Binding-site contacts:
Ligand atom O2D contacts residue SER21 of chain 1.B at 2.3 Å (h-bond).
Ligand atom O4B contacts residue SER126 of chain 1.B at 3.3 Å.
Ligand atom O2B contacts residue PHE87 of chain 1.B at 3.4 Å.
Ligand atom O2C contacts residue LYS20 of chain 1.B at 2.4 Å (salt-bridge).
Ligand atom N6A contacts residue CYS297 of chain 1.B at 3.5 Å (h-bond).
Ligand atom O1D contacts residue GLY17 of chain 1.B at 3.0 Å.
Ligand atom O1D contacts residue ILE18 of chain 1.B at 2.5 Å (h-bond).
Ligand atom N3B contacts residue PHE130 of chain 1.B at 3.1 Å.
Ligand atom O4B contacts residue GLN84 of chain 1.B at 3.0 Å (h-bond).
Ligand atom O4F contacts residue ARG174 of chain 1.B at 3.4 Å.
Ligand atom O1A contacts residue TRP47 of chain 1.B at 3.3 Å.
Ligand atom PA contacts residue GLU42 of chain 1.B at 3.4 Å.
Ligand atom O3C contacts residue GLY17 of chain 1.B at 3.1 Å (h-bond).
Ligand atom O1A contacts residue GLU42 of chain 1.B at 2.8 Å (salt-bridge).
Ligand atom C8A contacts residue GLY19 of chain 1.B at 3.4 Å.
Ligand atom O1D contacts residue GLY19 of chain 1.B at 2.3 Å (h-bond).
Ligand atom N6A contacts residue PRO294 of chain 1.B at 3.2 Å (h-bond).
Ligand atom O3C contacts residue LYS20 of chain 1.B at 3.5 Å (salt-bridge).
Ligand atom N3B contacts residue GLN84 of chain 1.B at 3.1 Å (h-bond).
Ligand atom C4A contacts residue ARG174 of chain 1.B at 3.5 Å.
Ligand atom O2E contacts residue THR22 of chain 1.B at 3.0 Å (h-bond).
Ligand atom O1C contacts residue SER21 of chain 1.B at 3.0 Å (h-bond).
Ligand atom O5F contacts residue GLY19 of chain 1.B at 3.4 Å (h-bond).
Ligand atom O2E contacts residue SER21 of chain 1.B at 3.4 Å (h-bond).
Ligand atom N6A contacts residue THR293 of chain 1.B at 3.4 Å.
Ligand atom O2D contacts residue LYS20 of chain 1.B at 2.9 Å (salt-bridge).
Ligand atom C6A contacts residue ARG174 of chain 1.B at 3.3 Å.
Ligand atom C2A contacts residue ARG174 of chain 1.B at 3.4 Å.
Ligand atom N3A contacts residue ARG174 of chain 1.B at 3.2 Å (salt-bridge).
Ligand atom C2B contacts residue PHE130 of chain 1.B at 3.3 Å (hydrophobic).
Ligand atom O1D contacts residue LYS20 of chain 1.B at 3.3 Å (salt-bridge).
Ligand atom PC contacts residue LYS20 of chain 1.B at 3.4 Å.
Ligand atom O2A contacts residue GLU42 of chain 1.B at 3.0 Å (salt-bridge).
Ligand atom O2E contacts residue GLY19 of chain 1.B at 3.1 Å.
Ligand atom O1B contacts residue ARG178 of chain 1.B at 3.3 Å (salt-bridge).
Ligand atom N6A contacts residue GLY292 of chain 1.B at 3.0 Å (h-bond).
Ligand atom N1A contacts residue ARG174 of chain 1.B at 3.0 Å (salt-bridge).
Ligand atom O4B contacts residue PHE130 of chain 1.B at 3.5 Å.
Ligand atom O2C contacts residue GLU42 of chain 1.B at 2.8 Å (salt-bridge).
Ligand atom C4B contacts residue PHE130 of chain 1.B at 3.4 Å (hydrophobic).

The small molecule below binds the protein below.
Small molecule (SMILES): Cc1cn([C@H]2C[C@H](O)[C@@H](CO[P](=O)(O)O[P](=O)(O)O[P](=O)(O)O[P](=O)(O)O[P](=O)(O)OC[C@H]3O[C@@H](n4cnc5c(N)ncnc54)[C@H](O)[C@@H]3O)O2)c(=O)[nH]c1=O

Sequence of chain 1.B:
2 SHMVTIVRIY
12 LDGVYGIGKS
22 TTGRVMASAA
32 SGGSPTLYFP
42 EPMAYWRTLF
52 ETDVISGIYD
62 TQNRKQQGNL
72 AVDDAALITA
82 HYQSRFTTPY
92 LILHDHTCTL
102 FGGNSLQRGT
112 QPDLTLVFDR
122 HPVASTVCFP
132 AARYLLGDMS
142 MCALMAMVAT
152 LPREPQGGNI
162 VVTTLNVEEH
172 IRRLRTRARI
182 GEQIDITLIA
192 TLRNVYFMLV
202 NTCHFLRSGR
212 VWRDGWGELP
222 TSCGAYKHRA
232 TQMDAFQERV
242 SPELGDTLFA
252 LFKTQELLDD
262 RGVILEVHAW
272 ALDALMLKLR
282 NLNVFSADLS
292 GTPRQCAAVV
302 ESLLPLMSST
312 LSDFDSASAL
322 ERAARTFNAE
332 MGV